This protein binds this small molecule.
Small molecule (SMILES): Nc1ncnc2c1ncn2[C@@H]1O[C@H](CO[P](=O)(O)OS(=O)(=O)O)[C@@H](OP(=O)(O)O)[C@H]1O

Sequence of chain 1.A:
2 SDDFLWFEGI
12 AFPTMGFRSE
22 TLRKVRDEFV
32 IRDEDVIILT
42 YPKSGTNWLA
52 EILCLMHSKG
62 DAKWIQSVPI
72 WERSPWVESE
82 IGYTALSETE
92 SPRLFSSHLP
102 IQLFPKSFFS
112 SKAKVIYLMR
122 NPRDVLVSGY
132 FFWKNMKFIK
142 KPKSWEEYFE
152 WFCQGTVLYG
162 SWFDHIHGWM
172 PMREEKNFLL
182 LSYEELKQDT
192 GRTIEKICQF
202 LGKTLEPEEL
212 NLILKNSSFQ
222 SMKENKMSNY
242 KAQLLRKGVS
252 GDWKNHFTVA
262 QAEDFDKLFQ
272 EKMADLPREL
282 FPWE

Binding-site contacts:
Ligand atom N6 contacts residue TRP49 of chain 1.A at 3.1 Å.
Ligand atom O5P contacts residue LYS44 of chain 1.A at 3.3 Å (salt-bridge).
Ligand atom O4P contacts residue THR47 of chain 1.A at 3.2 Å (h-bond).
Ligand atom C2 contacts residue TRP49 of chain 1.A at 3.5 Å (hydrophobic).
Ligand atom O3' contacts residue SER129 of chain 1.A at 3.3 Å (h-bond).
Ligand atom O2P contacts residue GLY249 of chain 1.A at 2.7 Å (h-bond).
Ligand atom N6 contacts residue PHE220 of chain 1.A at 3.5 Å (h-bond).
Ligand atom OS3 contacts residue THR47 of chain 1.A at 3.4 Å (h-bond).
Ligand atom O2' contacts residue LEU245 of chain 1.A at 3.4 Å (h-bond).
Ligand atom P2 contacts residue THR47 of chain 1.A at 3.4 Å.
Ligand atom O1P contacts residue ARG247 of chain 1.A at 3.0 Å (salt-bridge).
Ligand atom OS2 contacts residue HIS99 of chain 1.A at 3.4 Å (h-bond).
Ligand atom C6 contacts residue TRP49 of chain 1.A at 3.4 Å (hydrophobic).
Ligand atom C2' contacts residue LEU245 of chain 1.A at 3.2 Å (hydrophobic).
Ligand atom N6 contacts residue SER218 of chain 1.A at 2.9 Å (h-bond).
Ligand atom O2' contacts residue LEU246 of chain 1.A at 3.4 Å.
Ligand atom OS1 contacts residue LYS44 of chain 1.A at 3.3 Å (salt-bridge).
Ligand atom O3P contacts residue ARG121 of chain 1.A at 2.8 Å (salt-bridge).
Ligand atom O6P contacts residue LYS44 of chain 1.A at 3.2 Å (salt-bridge).
Ligand atom C8 contacts residue LEU246 of chain 1.A at 3.5 Å (hydrophobic).
Ligand atom OS2 contacts residue LYS44 of chain 1.A at 3.0 Å (salt-bridge).
Ligand atom O5' contacts residue GLY46 of chain 1.A at 3.4 Å (h-bond).
Ligand atom C3' contacts residue LEU245 of chain 1.A at 3.5 Å (hydrophobic).
Ligand atom O2P contacts residue LYS248 of chain 1.A at 2.9 Å (salt-bridge).
Ligand atom O4P contacts residue ASN48 of chain 1.A at 2.7 Å (h-bond).
Ligand atom O2' contacts residue ARG247 of chain 1.A at 3.2 Å (salt-bridge).
Ligand atom O3' contacts residue ARG121 of chain 1.A at 3.1 Å (salt-bridge).
Ligand atom O1P contacts residue SER129 of chain 1.A at 2.6 Å (h-bond).
Ligand atom C2 contacts residue TYR184 of chain 1.A at 3.4 Å (hydrophobic).
Ligand atom N1 contacts residue TRP49 of chain 1.A at 3.3 Å.
Ligand atom O3P contacts residue ARG247 of chain 1.A at 3.1 Å (salt-bridge).
Ligand atom N3 contacts residue TYR184 of chain 1.A at 2.8 Å (h-bond).
Ligand atom N6 contacts residue MET223 of chain 1.A at 3.4 Å (h-bond).
Ligand atom O5' contacts residue LYS44 of chain 1.A at 3.4 Å.
Ligand atom O5P contacts residue THR47 of chain 1.A at 2.6 Å (h-bond).
Ligand atom O5P contacts residue GLY46 of chain 1.A at 2.9 Å (h-bond).
Ligand atom O5P contacts residue SER45 of chain 1.A at 3.2 Å (h-bond).
Ligand atom OS3 contacts residue ASN48 of chain 1.A at 2.9 Å (h-bond).
Ligand atom N3 contacts residue GLY249 of chain 1.A at 3.4 Å.
Ligand atom P1 contacts residue SER129 of chain 1.A at 3.5 Å.